Sequence of chain 1.A:
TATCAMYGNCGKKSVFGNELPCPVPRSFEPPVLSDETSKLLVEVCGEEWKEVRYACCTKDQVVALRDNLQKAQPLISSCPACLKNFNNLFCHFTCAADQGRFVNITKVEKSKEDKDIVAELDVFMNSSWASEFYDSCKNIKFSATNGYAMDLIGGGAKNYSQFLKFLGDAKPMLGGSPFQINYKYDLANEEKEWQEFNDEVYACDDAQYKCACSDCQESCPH

Binding-site contacts:
Ligand atom O5 contacts residue ASN123 of chain 1.A at 2.4 Å (h-bond).
Ligand atom C1 contacts residue ASN123 of chain 1.A at 1.4 Å.
Ligand atom C6 contacts residue ILE124 of chain 1.A at 3.9 Å (hydrophobic).
Ligand atom C5 contacts residue ASN123 of chain 1.A at 3.6 Å.
Ligand atom C5 contacts residue ILE124 of chain 1.A at 4.3 Å (hydrophobic).
Ligand atom C3 contacts residue ASN123 of chain 1.A at 3.8 Å.
Ligand atom O7 contacts residue TRP213 of chain 1.A at 3.8 Å.
Ligand atom O7 contacts residue PHE143 of chain 1.A at 3.6 Å.
Ligand atom C7 contacts residue PHE143 of chain 1.A at 3.7 Å (hydrophobic).
Ligand atom N2 contacts residue PHE143 of chain 1.A at 4.4 Å.
Ligand atom N2 contacts residue ASN123 of chain 1.A at 2.9 Å (h-bond).
Ligand atom C7 contacts residue TRP213 of chain 1.A at 4.3 Å (hydrophobic).
Ligand atom C2 contacts residue ASN123 of chain 1.A at 2.5 Å.
Ligand atom O7 contacts residue ASN123 of chain 1.A at 4.4 Å.
Ligand atom C6 contacts residue THR125 of chain 1.A at 4.4 Å.
Ligand atom C7 contacts residue ASN123 of chain 1.A at 3.6 Å.
Ligand atom C1 contacts residue TRP213 of chain 1.A at 4.3 Å (hydrophobic).
Ligand atom C4 contacts residue ASN123 of chain 1.A at 4.2 Å.
Ligand atom O6 contacts residue THR125 of chain 1.A at 3.5 Å.
Ligand atom O7 contacts residue GLU210 of chain 1.A at 4.5 Å.
Ligand atom O5 contacts residue THR125 of chain 1.A at 3.9 Å.
Ligand atom O6 contacts residue ILE124 of chain 1.A at 4.0 Å.
Ligand atom O7 contacts residue LEU206 of chain 1.A at 4.3 Å.
Ligand atom N2 contacts residue TRP213 of chain 1.A at 4.0 Å.
Ligand atom C8 contacts residue PHE143 of chain 1.A at 3.9 Å (hydrophobic).
Ligand atom C8 contacts residue ASN123 of chain 1.A at 3.9 Å.
Ligand atom O5 contacts residue ILE124 of chain 1.A at 3.7 Å.

A protein and the small-molecule ligand that binds it are described below.
Small molecule (SMILES): CC(=O)N[C@H]1[C@H](O[C@H]2[C@H](O)[C@@H](NC(C)=O)CO[C@@H]2CO)O[C@H](CO)[C@@H](O[C@@H]2O[C@H](CO[C@H]3O[C@H](CO)[C@@H](O)[C@H](O[C@H]4O[C@H](CO)[C@@H](O)[C@H](O)[C@@H]4O[C@H]4O[C@H](CO)[C@@H](O)[C@H](O)[C@@H]4O)[C@@H]3O)[C@@H](O)[C@H](O[C@H]3O[C@H](CO)[C@@H](O)[C@H](O)[C@@H]3O)[C@@H]2O)[C@@H]1O